Sequence of chain 1.C:
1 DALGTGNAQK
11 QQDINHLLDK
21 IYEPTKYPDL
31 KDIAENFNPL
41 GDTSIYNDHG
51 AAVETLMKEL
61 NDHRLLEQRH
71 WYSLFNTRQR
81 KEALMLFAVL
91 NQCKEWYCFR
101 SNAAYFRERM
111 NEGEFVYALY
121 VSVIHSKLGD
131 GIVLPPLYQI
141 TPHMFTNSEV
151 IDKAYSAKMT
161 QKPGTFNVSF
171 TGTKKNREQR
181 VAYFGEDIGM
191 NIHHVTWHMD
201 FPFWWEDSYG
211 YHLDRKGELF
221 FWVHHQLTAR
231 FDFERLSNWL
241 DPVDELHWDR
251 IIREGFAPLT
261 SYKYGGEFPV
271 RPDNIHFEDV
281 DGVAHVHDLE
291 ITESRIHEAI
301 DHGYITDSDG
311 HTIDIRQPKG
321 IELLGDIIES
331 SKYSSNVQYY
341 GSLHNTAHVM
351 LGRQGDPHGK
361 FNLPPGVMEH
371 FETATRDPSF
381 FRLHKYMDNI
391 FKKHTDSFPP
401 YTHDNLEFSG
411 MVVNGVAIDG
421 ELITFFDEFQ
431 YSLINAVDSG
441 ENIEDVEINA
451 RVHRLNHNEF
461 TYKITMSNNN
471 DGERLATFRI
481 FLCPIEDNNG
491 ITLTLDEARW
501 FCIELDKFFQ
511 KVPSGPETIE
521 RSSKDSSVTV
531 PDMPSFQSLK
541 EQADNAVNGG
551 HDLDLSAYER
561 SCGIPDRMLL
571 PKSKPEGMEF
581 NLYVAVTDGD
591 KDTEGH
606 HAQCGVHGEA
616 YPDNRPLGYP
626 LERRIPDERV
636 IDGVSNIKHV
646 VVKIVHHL

A small-molecule ligand and the protein it binds are described below.
Small molecule (SMILES): CC(=O)N[C@H]1[C@H](O[C@H]2[C@H](O)[C@@H](NC(C)=O)CO[C@@H]2CO)O[C@H](CO)[C@@H](O)[C@@H]1O

Binding-site contacts:
Ligand atom C6 contacts residue ARG451 of chain 1.C at 4.3 Å.
Ligand atom C6 contacts residue ASN167 of chain 1.C at 4.1 Å.
Ligand atom O7 contacts residue ASN167 of chain 1.C at 2.9 Å (h-bond).
Ligand atom C3 contacts residue ASN167 of chain 1.C at 3.1 Å.
Ligand atom N2 contacts residue ASN167 of chain 1.C at 3.3 Å (h-bond).
Ligand atom C1 contacts residue ASN167 of chain 1.C at 1.5 Å.
Ligand atom O4 contacts residue ASN167 of chain 1.C at 3.9 Å.
Ligand atom C5 contacts residue ARG451 of chain 1.C at 4.0 Å.
Ligand atom O6 contacts residue GLU428 of chain 1.C at 2.5 Å (salt-bridge).
Ligand atom C5 contacts residue ASN167 of chain 1.C at 2.8 Å.
Ligand atom O6 contacts residue ARG451 of chain 1.C at 3.3 Å (salt-bridge).
Ligand atom O5 contacts residue ASN167 of chain 1.C at 2.5 Å (h-bond).
Ligand atom C4 contacts residue ASN167 of chain 1.C at 3.3 Å.
Ligand atom C6 contacts residue GLU428 of chain 1.C at 3.3 Å.
Ligand atom O4 contacts residue ARG451 of chain 1.C at 3.8 Å.
Ligand atom C7 contacts residue ARG451 of chain 1.C at 4.0 Å.
Ligand atom C7 contacts residue ASN167 of chain 1.C at 3.5 Å.
Ligand atom C2 contacts residue ASN167 of chain 1.C at 2.5 Å.
Ligand atom C5 contacts residue GLU428 of chain 1.C at 4.1 Å.
Ligand atom O3 contacts residue ASN167 of chain 1.C at 4.5 Å.
Ligand atom O6 contacts residue ASN167 of chain 1.C at 4.2 Å.
Ligand atom O7 contacts residue ARG451 of chain 1.C at 3.6 Å (salt-bridge).